A protein and the small-molecule ligand that binds it are described below.
Small molecule (SMILES): CC(=O)N[C@H]1[C@H](O[C@H]2[C@H](O)[C@@H](NC(C)=O)CO[C@@H]2CO)O[C@H](CO)[C@@H](O)[C@@H]1O

Binding-site contacts:
Ligand atom C8 contacts residue ASN379 of chain 1.D at 4.4 Å.
Ligand atom C6 contacts residue SER381 of chain 1.D at 4.2 Å.
Ligand atom C1 contacts residue ASN379 of chain 1.D at 1.5 Å.
Ligand atom C8 contacts residue THR365 of chain 1.D at 3.7 Å.
Ligand atom C8 contacts residue THR366 of chain 1.D at 3.9 Å.
Ligand atom C4 contacts residue ASN379 of chain 1.D at 4.2 Å.
Ligand atom O7 contacts residue ASN379 of chain 1.D at 3.4 Å (h-bond).
Ligand atom C5 contacts residue ASN379 of chain 1.D at 3.6 Å.
Ligand atom C2 contacts residue ASN379 of chain 1.D at 2.4 Å.
Ligand atom O5 contacts residue ASN379 of chain 1.D at 2.4 Å (h-bond).
Ligand atom C8 contacts residue GLY360 of chain 1.D at 4.3 Å.
Ligand atom C7 contacts residue ASN379 of chain 1.D at 3.3 Å.
Ligand atom C1 contacts residue SER381 of chain 1.D at 3.4 Å.
Ligand atom O5 contacts residue SER381 of chain 1.D at 3.4 Å (h-bond).
Ligand atom C3 contacts residue ASN379 of chain 1.D at 3.7 Å.
Ligand atom N2 contacts residue ASN379 of chain 1.D at 2.9 Å (h-bond).
Ligand atom C5 contacts residue SER381 of chain 1.D at 3.5 Å.

Sequence of chain 1.D:
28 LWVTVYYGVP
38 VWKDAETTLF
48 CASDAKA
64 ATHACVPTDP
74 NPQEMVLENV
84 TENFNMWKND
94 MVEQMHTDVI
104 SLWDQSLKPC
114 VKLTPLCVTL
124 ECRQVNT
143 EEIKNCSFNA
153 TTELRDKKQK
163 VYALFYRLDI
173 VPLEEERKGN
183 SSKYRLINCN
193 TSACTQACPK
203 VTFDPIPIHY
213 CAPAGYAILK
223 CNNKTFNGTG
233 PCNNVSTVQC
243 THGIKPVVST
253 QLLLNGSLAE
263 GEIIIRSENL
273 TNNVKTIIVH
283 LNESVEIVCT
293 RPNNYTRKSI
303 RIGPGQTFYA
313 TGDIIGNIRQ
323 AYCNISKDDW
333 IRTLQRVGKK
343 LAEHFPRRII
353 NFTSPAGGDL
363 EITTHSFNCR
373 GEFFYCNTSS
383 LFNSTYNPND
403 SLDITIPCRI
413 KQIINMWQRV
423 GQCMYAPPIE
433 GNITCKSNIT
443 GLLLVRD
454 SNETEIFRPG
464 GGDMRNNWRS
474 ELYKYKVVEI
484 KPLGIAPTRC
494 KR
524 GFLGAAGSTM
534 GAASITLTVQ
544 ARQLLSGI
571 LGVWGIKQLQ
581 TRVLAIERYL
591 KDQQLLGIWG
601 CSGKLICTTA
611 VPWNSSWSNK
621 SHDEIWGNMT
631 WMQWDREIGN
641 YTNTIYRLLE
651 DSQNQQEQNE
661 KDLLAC